Sequence of chain 1.C:
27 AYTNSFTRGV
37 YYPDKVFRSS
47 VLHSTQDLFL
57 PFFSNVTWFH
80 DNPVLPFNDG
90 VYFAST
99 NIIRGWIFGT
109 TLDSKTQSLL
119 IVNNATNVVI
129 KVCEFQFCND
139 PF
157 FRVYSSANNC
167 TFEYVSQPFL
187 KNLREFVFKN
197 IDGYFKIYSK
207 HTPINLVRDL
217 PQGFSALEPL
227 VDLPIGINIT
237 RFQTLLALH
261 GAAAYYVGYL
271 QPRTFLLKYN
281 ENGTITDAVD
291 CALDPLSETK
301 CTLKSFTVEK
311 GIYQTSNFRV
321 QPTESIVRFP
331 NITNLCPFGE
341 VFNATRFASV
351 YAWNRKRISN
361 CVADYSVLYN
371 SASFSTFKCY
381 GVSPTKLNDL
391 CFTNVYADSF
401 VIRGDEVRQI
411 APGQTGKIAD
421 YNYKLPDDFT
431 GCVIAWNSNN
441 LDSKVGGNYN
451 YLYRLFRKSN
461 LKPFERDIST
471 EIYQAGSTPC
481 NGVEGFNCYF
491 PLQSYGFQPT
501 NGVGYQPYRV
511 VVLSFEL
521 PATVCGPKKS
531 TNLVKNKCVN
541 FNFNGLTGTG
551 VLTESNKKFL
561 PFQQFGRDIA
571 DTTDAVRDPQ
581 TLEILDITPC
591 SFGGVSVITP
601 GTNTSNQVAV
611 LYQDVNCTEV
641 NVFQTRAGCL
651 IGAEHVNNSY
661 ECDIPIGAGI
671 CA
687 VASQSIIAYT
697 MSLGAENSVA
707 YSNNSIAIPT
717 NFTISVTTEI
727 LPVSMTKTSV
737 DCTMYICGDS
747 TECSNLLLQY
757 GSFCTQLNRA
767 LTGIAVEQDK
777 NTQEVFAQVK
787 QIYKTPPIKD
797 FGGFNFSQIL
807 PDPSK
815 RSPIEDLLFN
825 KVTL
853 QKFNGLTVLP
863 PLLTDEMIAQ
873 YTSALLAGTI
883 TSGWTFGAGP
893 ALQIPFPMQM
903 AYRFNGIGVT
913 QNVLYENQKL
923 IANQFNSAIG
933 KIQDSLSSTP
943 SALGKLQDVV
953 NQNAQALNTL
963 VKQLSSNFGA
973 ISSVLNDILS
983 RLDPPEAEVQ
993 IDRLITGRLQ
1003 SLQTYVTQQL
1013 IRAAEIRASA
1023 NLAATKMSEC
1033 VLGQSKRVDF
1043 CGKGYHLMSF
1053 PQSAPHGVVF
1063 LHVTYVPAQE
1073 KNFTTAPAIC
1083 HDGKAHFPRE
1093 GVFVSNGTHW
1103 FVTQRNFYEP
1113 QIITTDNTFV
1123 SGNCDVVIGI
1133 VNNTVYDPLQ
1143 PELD

Sequence of chain 1.A:
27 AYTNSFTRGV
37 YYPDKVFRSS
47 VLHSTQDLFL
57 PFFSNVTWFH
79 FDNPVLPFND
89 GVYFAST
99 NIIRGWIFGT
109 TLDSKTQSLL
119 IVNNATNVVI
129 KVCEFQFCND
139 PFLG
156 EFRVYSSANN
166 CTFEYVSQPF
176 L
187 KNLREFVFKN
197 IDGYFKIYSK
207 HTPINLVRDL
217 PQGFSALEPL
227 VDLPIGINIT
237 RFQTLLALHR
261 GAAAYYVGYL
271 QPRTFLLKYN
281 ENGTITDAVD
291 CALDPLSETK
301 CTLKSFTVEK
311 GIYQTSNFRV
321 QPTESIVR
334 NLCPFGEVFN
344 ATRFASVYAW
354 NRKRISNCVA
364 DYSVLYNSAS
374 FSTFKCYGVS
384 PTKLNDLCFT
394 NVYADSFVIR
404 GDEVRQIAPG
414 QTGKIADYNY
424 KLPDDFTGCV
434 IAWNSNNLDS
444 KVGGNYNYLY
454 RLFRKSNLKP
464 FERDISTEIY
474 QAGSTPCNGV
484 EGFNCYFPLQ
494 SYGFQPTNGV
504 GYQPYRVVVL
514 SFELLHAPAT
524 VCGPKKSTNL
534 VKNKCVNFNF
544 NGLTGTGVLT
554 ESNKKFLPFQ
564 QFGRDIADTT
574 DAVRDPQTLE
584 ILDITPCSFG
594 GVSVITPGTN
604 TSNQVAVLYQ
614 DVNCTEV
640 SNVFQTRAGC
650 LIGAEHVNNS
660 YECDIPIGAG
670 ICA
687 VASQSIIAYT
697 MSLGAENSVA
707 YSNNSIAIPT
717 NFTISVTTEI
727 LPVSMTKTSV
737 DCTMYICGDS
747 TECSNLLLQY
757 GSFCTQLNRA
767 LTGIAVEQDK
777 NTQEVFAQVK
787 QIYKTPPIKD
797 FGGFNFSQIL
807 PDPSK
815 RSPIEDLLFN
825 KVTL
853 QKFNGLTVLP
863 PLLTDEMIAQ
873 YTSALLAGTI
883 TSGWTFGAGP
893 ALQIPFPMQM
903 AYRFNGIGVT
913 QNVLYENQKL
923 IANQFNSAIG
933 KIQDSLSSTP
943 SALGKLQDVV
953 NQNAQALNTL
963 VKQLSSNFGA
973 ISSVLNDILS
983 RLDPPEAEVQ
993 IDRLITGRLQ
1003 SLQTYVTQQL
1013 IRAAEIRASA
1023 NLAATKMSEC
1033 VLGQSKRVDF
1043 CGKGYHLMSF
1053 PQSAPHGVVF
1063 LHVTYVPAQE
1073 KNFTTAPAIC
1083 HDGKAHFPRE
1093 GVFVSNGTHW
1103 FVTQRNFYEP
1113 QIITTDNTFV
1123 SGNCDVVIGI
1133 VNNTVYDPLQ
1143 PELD

The protein below binds the small molecule below.
Small molecule (SMILES): CC(=O)N[C@@H]1[C@@H](O)[C@H](O)[C@@H](CO)O[C@H]1O

Binding-site contacts:
Ligand atom C2 contacts residue ASN709 of chain 1.C at 2.4 Å.
Ligand atom C3 contacts residue ASN709 of chain 1.C at 3.8 Å.
Ligand atom C5 contacts residue ASN709 of chain 1.C at 3.7 Å.
Ligand atom C7 contacts residue ASN709 of chain 1.C at 3.6 Å.
Ligand atom O5 contacts residue ASN709 of chain 1.C at 2.4 Å (h-bond).
Ligand atom C1 contacts residue ASN709 of chain 1.C at 1.4 Å.
Ligand atom O7 contacts residue GLY1131 of chain 1.C at 3.7 Å.
Ligand atom C8 contacts residue ASN709 of chain 1.C at 4.0 Å.
Ligand atom N2 contacts residue ASN709 of chain 1.C at 2.9 Å (h-bond).
Ligand atom O7 contacts residue ASN709 of chain 1.C at 4.5 Å.
Ligand atom O5 contacts residue ASP796 of chain 1.A at 4.5 Å.
Ligand atom C4 contacts residue ASN709 of chain 1.C at 4.2 Å.
Ligand atom O6 contacts residue ASP796 of chain 1.A at 4.3 Å.